Sequence of chain 1.A:
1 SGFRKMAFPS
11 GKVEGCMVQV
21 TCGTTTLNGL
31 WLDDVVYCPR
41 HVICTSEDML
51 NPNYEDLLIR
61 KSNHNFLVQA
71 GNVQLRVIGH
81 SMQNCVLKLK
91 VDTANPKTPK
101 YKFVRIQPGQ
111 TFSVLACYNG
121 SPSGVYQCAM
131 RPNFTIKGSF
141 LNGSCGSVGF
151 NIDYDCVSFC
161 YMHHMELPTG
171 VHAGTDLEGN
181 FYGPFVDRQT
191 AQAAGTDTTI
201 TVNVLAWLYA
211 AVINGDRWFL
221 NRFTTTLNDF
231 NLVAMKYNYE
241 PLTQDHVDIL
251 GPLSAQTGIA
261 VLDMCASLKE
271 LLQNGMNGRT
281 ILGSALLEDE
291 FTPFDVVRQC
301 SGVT

Binding-site contacts:
Ligand atom C contacts residue HIS164 of chain 1.A at 4.0 Å.
Ligand atom C6 contacts residue GLN189 of chain 1.A at 4.0 Å.
Ligand atom N1 contacts residue HIS164 of chain 1.A at 3.5 Å (h-bond).
Ligand atom C9 contacts residue MET49 of chain 1.A at 3.9 Å (hydrophobic).
Ligand atom C13 contacts residue MET49 of chain 1.A at 3.8 Å (hydrophobic).
Ligand atom C11 contacts residue HIS41 of chain 1.A at 4.0 Å.
Ligand atom C10 contacts residue HIS41 of chain 1.A at 3.8 Å.
Ligand atom O contacts residue SER144 of chain 1.A at 3.6 Å (h-bond).
Ligand atom C8 contacts residue MET165 of chain 1.A at 3.9 Å (hydrophobic).
Ligand atom C9 contacts residue HIS41 of chain 1.A at 3.6 Å.
Ligand atom C13 contacts residue CYS44 of chain 1.A at 4.1 Å (hydrophobic).
Ligand atom C1 contacts residue GLY143 of chain 1.A at 3.9 Å.
Ligand atom O contacts residue CYS145 of chain 1.A at 3.1 Å.
Ligand atom C14 contacts residue THR25 of chain 1.A at 3.4 Å.
Ligand atom C9 contacts residue ASP187 of chain 1.A at 3.8 Å.
Ligand atom C6 contacts residue MET49 of chain 1.A at 3.8 Å (hydrophobic).
Ligand atom N1 contacts residue ASP187 of chain 1.A at 3.0 Å.
Ligand atom N1 contacts residue MET165 of chain 1.A at 3.8 Å.
Ligand atom N contacts residue CYS145 of chain 1.A at 3.2 Å (h-bond).
Ligand atom C14 contacts residue CYS44 of chain 1.A at 4.0 Å (hydrophobic).
Ligand atom C8 contacts residue MET49 of chain 1.A at 3.6 Å (hydrophobic).
Ligand atom C9 contacts residue MET165 of chain 1.A at 3.8 Å (hydrophobic).
Ligand atom C contacts residue CYS145 of chain 1.A at 1.8 Å (hydrophobic).
Ligand atom C9 contacts residue HIS164 of chain 1.A at 3.2 Å.
Ligand atom C12 contacts residue HIS41 of chain 1.A at 3.6 Å.
Ligand atom C7 contacts residue MET165 of chain 1.A at 4.0 Å (hydrophobic).
Ligand atom C2 contacts residue CYS145 of chain 1.A at 3.5 Å (hydrophobic).
Ligand atom C15 contacts residue THR25 of chain 1.A at 3.8 Å.
Ligand atom C13 contacts residue HIS41 of chain 1.A at 3.7 Å.
Ligand atom C1 contacts residue CYS145 of chain 1.A at 2.5 Å (hydrophobic).
Ligand atom C7 contacts residue ARG188 of chain 1.A at 4.0 Å.
Ligand atom N1 contacts residue HIS41 of chain 1.A at 3.5 Å (h-bond).
Ligand atom C12 contacts residue MET49 of chain 1.A at 3.6 Å (hydrophobic).
Ligand atom C8 contacts residue HIS164 of chain 1.A at 3.6 Å.
Ligand atom C14 contacts residue HIS41 of chain 1.A at 4.0 Å.
Ligand atom C contacts residue SER144 of chain 1.A at 4.0 Å.
Ligand atom C7 contacts residue MET49 of chain 1.A at 3.4 Å (hydrophobic).
Ligand atom O contacts residue GLY143 of chain 1.A at 2.9 Å (h-bond).
Ligand atom C10 contacts residue HIS164 of chain 1.A at 3.2 Å.
Ligand atom O contacts residue ASN142 of chain 1.A at 3.9 Å.

The small molecule below binds the protein below.
Small molecule (SMILES): CC(=O)N1Cc2ccccc2[C@@H](c2cccc(C#N)c2)C1